Binding-site contacts:
Ligand atom C5 contacts residue ASN728 of chain 1.D at 3.8 Å.
Ligand atom C2 contacts residue ASN728 of chain 1.D at 2.5 Å.
Ligand atom O7 contacts residue ASN728 of chain 1.D at 3.9 Å.
Ligand atom O5 contacts residue ASN728 of chain 1.D at 2.4 Å (h-bond).
Ligand atom C8 contacts residue ILE1149 of chain 1.D at 4.1 Å (hydrophobic).
Ligand atom C8 contacts residue GLY1150 of chain 1.D at 3.9 Å.
Ligand atom C3 contacts residue ASN728 of chain 1.D at 3.9 Å.
Ligand atom C7 contacts residue ASN728 of chain 1.D at 3.6 Å.
Ligand atom C4 contacts residue ASN728 of chain 1.D at 4.3 Å.
Ligand atom C1 contacts residue ASN728 of chain 1.D at 1.5 Å.
Ligand atom O5 contacts residue ASP815 of chain 1.G at 4.3 Å.
Ligand atom N2 contacts residue ASN728 of chain 1.D at 2.9 Å (h-bond).
Ligand atom O6 contacts residue ASN728 of chain 1.D at 4.4 Å.

Sequence of chain 1.G:
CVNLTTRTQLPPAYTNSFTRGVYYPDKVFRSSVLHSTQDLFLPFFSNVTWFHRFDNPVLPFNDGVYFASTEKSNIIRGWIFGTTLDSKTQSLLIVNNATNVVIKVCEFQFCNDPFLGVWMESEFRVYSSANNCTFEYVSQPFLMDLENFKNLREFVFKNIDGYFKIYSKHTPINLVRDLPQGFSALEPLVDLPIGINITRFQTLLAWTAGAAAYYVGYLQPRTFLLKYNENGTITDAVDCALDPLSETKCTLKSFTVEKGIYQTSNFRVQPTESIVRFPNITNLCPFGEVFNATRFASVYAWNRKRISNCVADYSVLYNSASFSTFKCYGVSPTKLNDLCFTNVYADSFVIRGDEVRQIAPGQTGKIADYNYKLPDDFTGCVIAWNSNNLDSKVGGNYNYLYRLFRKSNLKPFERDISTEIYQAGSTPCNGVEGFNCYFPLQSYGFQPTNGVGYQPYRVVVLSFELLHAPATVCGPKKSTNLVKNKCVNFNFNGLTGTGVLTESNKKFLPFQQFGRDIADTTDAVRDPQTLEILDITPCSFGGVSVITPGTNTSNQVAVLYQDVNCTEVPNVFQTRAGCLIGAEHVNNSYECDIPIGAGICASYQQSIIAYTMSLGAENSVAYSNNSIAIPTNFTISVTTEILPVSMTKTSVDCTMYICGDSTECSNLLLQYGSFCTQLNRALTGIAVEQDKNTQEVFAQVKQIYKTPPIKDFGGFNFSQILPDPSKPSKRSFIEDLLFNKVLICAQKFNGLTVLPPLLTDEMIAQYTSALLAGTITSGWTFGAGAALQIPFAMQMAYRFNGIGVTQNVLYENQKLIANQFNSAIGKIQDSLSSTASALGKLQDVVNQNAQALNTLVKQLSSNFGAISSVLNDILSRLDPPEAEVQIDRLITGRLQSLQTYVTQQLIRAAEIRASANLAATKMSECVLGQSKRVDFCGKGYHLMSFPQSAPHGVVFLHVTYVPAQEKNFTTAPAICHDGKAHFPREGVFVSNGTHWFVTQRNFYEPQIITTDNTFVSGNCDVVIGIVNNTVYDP

This small molecule binds to this protein.
Small molecule (SMILES): CC(=O)N[C@@H]1[C@@H](O)[C@H](O)[C@@H](CO)O[C@H]1O

Sequence of chain 1.D:
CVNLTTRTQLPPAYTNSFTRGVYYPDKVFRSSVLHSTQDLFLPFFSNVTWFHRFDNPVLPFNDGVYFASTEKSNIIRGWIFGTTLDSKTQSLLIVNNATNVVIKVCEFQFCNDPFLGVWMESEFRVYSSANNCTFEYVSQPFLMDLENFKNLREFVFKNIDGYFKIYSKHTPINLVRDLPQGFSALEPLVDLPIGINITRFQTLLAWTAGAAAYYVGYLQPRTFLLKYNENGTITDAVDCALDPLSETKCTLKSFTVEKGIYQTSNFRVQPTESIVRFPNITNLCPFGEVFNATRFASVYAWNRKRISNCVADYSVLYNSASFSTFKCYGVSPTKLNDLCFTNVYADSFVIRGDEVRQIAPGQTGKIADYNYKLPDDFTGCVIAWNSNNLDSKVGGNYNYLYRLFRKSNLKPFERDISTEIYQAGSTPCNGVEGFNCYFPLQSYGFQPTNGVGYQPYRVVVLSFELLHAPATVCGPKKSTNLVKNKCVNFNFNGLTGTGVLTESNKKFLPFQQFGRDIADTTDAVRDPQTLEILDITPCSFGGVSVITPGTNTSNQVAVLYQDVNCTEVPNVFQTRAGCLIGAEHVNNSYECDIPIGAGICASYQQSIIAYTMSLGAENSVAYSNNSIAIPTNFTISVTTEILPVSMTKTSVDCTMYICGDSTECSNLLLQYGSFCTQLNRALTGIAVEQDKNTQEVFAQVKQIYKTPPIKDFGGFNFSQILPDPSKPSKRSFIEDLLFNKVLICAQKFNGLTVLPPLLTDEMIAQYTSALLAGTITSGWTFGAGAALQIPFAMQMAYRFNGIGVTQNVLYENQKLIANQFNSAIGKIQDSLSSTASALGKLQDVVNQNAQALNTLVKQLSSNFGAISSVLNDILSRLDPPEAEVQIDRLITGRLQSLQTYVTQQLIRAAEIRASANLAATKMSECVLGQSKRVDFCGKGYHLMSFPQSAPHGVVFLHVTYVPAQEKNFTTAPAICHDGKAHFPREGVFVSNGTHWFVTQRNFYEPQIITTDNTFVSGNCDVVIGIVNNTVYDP